This small molecule binds to this protein.
Small molecule (SMILES): CC[C@H](C)[C@H](N)C(=O)N[C@@H](CC(C)C)C(=O)N1CCC[C@H]1C(=O)N[C@@H](CCSC)C(=O)N[C@@H](Cc1ccc(O)cc1)C(=O)N[C@@H](CCCCN)C(=O)N[C@@H](CC(C)C)C(=O)N[C@@H](CO)C(=O)N1CCC[C@H]1C=O

Binding-site contacts:
Ligand atom O contacts residue HIS1126 of chain 1.PA at 3.3 Å (h-bond).
Ligand atom O contacts residue THR1121 of chain 1.PA at 4.0 Å.
Ligand atom CB contacts residue GLN1063 of chain 1.PA at 4.5 Å.
Ligand atom CZ contacts residue GLN1063 of chain 1.PA at 4.1 Å.
Ligand atom CA contacts residue HIS1126 of chain 1.PA at 4.3 Å.
Ligand atom CG contacts residue GLN1063 of chain 1.PA at 4.3 Å.
Ligand atom CG2 contacts residue GLN1063 of chain 1.PA at 3.3 Å.
Ligand atom CD1 contacts residue GLN1063 of chain 1.PA at 3.8 Å.
Ligand atom CB contacts residue THR1121 of chain 1.PA at 3.3 Å.
Ligand atom CD2 contacts residue GLN1063 of chain 1.PA at 3.6 Å.
Ligand atom CE1 contacts residue THR1121 of chain 1.PA at 3.9 Å.
Ligand atom C contacts residue VAL1202 of chain 1.PA at 4.2 Å (hydrophobic).
Ligand atom CG contacts residue THR1121 of chain 1.PA at 3.3 Å.
Ligand atom CA contacts residue GLN1063 of chain 1.PA at 4.3 Å.
Ligand atom CZ contacts residue ASN1072 of chain 1.PA at 3.5 Å.
Ligand atom CD2 contacts residue ALA1120 of chain 1.PA at 3.5 Å (hydrophobic).
Ligand atom CD1 contacts residue ASN1072 of chain 1.PA at 4.0 Å.
Ligand atom OH contacts residue GLN1063 of chain 1.PA at 3.7 Å.
Ligand atom CD2 contacts residue THR1121 of chain 1.PA at 4.3 Å.
Ligand atom CD1 contacts residue ALA1120 of chain 1.PA at 4.3 Å (hydrophobic).
Ligand atom CD2 contacts residue HIS1126 of chain 1.PA at 3.4 Å.
Ligand atom C contacts residue HIS1126 of chain 1.PA at 4.0 Å.
Ligand atom CD2 contacts residue PHE1125 of chain 1.PA at 4.2 Å (hydrophobic).
Ligand atom O contacts residue VAL1202 of chain 1.PA at 3.2 Å.
Ligand atom CD2 contacts residue LEU1129 of chain 1.PA at 4.2 Å (hydrophobic).
Ligand atom C contacts residue GLN1063 of chain 1.PA at 3.9 Å.
Ligand atom CE2 contacts residue ASN1072 of chain 1.PA at 4.4 Å.
Ligand atom CD1 contacts residue THR1121 of chain 1.PA at 3.0 Å.
Ligand atom SD contacts residue ASN1072 of chain 1.PA at 3.7 Å.
Ligand atom CE2 contacts residue GLN1063 of chain 1.PA at 3.3 Å.
Ligand atom CD2 contacts residue THR1121 of chain 1.PA at 4.0 Å.
Ligand atom OH contacts residue ASN1072 of chain 1.PA at 3.1 Å (h-bond).
Ligand atom CG contacts residue ALA1120 of chain 1.PA at 4.4 Å (hydrophobic).
Ligand atom CD1 contacts residue ASN1122 of chain 1.PA at 4.3 Å.
Ligand atom CD1 contacts residue PHE1125 of chain 1.PA at 3.6 Å (hydrophobic).
Ligand atom CG contacts residue ASN1072 of chain 1.PA at 4.2 Å.
Ligand atom OH contacts residue HIS1068 of chain 1.PA at 3.8 Å.
Ligand atom O contacts residue GLN1063 of chain 1.PA at 2.9 Å (h-bond).
Ligand atom CG contacts residue HIS1126 of chain 1.PA at 4.3 Å.
Ligand atom CE1 contacts residue ASN1072 of chain 1.PA at 3.3 Å.

Sequence of chain 1.PA:
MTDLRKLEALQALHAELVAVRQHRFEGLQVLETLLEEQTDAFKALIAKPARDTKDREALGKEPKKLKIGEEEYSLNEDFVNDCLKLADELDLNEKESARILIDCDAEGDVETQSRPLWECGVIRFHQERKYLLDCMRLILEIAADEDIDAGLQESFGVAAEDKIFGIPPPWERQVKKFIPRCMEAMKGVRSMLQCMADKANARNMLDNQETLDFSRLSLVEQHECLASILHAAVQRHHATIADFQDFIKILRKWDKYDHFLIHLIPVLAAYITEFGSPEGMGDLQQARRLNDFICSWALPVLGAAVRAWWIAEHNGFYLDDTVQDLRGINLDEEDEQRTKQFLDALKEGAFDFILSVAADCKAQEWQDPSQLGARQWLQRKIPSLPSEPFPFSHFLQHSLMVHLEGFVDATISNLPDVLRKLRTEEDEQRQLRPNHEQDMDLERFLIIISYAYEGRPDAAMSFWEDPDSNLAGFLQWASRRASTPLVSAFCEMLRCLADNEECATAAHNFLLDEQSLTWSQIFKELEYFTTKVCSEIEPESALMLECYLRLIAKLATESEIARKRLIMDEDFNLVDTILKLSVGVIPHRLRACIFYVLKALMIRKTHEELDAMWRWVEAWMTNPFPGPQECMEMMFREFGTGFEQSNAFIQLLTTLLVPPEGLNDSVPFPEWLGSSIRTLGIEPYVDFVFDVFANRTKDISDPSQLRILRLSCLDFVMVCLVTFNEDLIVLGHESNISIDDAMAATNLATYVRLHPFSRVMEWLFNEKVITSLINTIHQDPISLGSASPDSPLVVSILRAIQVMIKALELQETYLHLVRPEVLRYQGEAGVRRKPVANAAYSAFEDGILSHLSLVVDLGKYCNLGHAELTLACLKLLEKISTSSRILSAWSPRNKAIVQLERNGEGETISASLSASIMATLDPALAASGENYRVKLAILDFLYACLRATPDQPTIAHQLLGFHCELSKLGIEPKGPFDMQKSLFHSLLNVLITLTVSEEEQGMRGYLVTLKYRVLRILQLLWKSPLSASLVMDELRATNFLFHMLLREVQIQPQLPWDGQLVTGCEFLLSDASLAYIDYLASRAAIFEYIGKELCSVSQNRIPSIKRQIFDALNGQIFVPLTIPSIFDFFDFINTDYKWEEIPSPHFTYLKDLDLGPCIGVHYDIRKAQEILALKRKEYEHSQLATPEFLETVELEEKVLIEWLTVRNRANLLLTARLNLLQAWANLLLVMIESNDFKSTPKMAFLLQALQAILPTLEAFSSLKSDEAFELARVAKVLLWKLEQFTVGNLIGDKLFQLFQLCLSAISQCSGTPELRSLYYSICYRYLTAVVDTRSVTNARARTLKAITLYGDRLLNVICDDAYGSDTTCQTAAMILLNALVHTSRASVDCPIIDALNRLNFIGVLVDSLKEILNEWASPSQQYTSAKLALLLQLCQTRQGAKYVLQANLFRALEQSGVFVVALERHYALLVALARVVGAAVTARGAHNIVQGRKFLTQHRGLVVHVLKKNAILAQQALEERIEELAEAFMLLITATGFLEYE